This small molecule binds to this protein.
Small molecule (SMILES): CCN(CC)c1cccc(NC(C)=O)c1

Sequence of chain 2.A:
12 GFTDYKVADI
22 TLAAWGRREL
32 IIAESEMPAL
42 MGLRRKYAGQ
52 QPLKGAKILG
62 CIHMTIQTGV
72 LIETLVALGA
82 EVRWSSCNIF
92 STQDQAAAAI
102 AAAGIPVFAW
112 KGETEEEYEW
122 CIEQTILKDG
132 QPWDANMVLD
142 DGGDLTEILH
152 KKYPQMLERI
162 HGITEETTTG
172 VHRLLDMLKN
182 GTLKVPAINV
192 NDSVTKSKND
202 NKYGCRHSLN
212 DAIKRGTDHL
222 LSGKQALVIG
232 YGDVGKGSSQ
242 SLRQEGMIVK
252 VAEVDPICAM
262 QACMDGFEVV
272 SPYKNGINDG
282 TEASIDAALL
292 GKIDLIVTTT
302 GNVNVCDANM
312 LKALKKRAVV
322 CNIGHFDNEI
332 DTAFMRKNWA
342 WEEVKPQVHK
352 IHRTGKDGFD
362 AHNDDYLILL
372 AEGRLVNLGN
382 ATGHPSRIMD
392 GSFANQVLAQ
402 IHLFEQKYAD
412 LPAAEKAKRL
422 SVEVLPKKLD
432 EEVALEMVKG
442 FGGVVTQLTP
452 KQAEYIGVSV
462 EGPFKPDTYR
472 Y

Binding-site contacts:
Ligand atom C10 contacts residue HIS403 of chain 2.A at 3.3 Å.
Ligand atom C07 contacts residue HIS403 of chain 2.A at 3.5 Å.
Ligand atom N03 contacts residue LEU430 of chain 2.A at 3.9 Å.
Ligand atom C14 contacts residue PRO427 of chain 2.A at 4.2 Å (hydrophobic).
Ligand atom C08 contacts residue LEU426 of chain 2.A at 3.3 Å (hydrophobic).
Ligand atom C01 contacts residue LEU399 of chain 2.A at 4.3 Å (hydrophobic).
Ligand atom C08 contacts residue LEU399 of chain 2.A at 3.4 Å (hydrophobic).
Ligand atom O13 contacts residue HIS403 of chain 2.A at 4.0 Å.
Ligand atom C07 contacts residue LEU399 of chain 2.A at 3.5 Å (hydrophobic).
Ligand atom N11 contacts residue PRO427 of chain 2.A at 3.5 Å.
Ligand atom C06 contacts residue HIS403 of chain 2.A at 3.8 Å.
Ligand atom C14 contacts residue GLU424 of chain 2.A at 4.1 Å.
Ligand atom C02 contacts residue LEU430 of chain 2.A at 3.9 Å (hydrophobic).
Ligand atom C15 contacts residue PRO427 of chain 2.A at 4.3 Å (hydrophobic).
Ligand atom C02 contacts residue LEU399 of chain 2.A at 4.3 Å (hydrophobic).
Ligand atom C08 contacts residue ALA400 of chain 2.A at 4.3 Å (hydrophobic).
Ligand atom C01 contacts residue ILE402 of chain 2.A at 3.6 Å (hydrophobic).
Ligand atom C07 contacts residue LEU430 of chain 2.A at 3.3 Å (hydrophobic).
Ligand atom O13 contacts residue PRO427 of chain 2.A at 3.6 Å.
Ligand atom N11 contacts residue HIS403 of chain 2.A at 3.4 Å (h-bond).
Ligand atom C10 contacts residue LEU426 of chain 2.A at 4.5 Å (hydrophobic).
Ligand atom C01 contacts residue TYR48 of chain 2.A at 3.8 Å (hydrophobic).
Ligand atom C09 contacts residue ILE189 of chain 2.A at 4.3 Å (hydrophobic).
Ligand atom C09 contacts residue HIS403 of chain 2.A at 3.4 Å.
Ligand atom C09 contacts residue LEU430 of chain 2.A at 4.2 Å (hydrophobic).
Ligand atom C10 contacts residue LEU430 of chain 2.A at 4.4 Å (hydrophobic).
Ligand atom C08 contacts residue HIS403 of chain 2.A at 3.3 Å.
Ligand atom C05 contacts residue HIS403 of chain 2.A at 3.8 Å.
Ligand atom C12 contacts residue PRO427 of chain 2.A at 3.6 Å (hydrophobic).
Ligand atom C09 contacts residue LEU426 of chain 2.A at 3.2 Å (hydrophobic).
Ligand atom C02 contacts residue TYR48 of chain 2.A at 4.2 Å (hydrophobic).
Ligand atom C15 contacts residue LEU430 of chain 2.A at 4.0 Å (hydrophobic).
Ligand atom C12 contacts residue HIS403 of chain 2.A at 3.7 Å.
Ligand atom C05 contacts residue GLU406 of chain 2.A at 4.3 Å.
Ligand atom C08 contacts residue LEU430 of chain 2.A at 3.7 Å (hydrophobic).
Ligand atom C15 contacts residue HIS403 of chain 2.A at 3.3 Å.
Ligand atom C09 contacts residue PRO427 of chain 2.A at 3.8 Å (hydrophobic).
Ligand atom C06 contacts residue LEU430 of chain 2.A at 3.5 Å (hydrophobic).
Ligand atom C10 contacts residue PRO427 of chain 2.A at 3.6 Å (hydrophobic).
Ligand atom C14 contacts residue HIS403 of chain 2.A at 4.2 Å.